This small molecule binds to this protein.
Small molecule (SMILES): O=C([O-])C(=O)[O-]

Binding-site contacts:
Ligand atom C1 contacts residue TYR42 of chain 1.A at 4.3 Å (hydrophobic).
Ligand atom O1 contacts residue PHE206 of chain 1.A at 4.2 Å.
Ligand atom C2 contacts residue SER227 of chain 1.A at 4.2 Å.
Ligand atom O4 contacts residue TYR39 of chain 1.A at 2.7 Å (h-bond).
Ligand atom C2 contacts residue TYR39 of chain 1.A at 3.9 Å (hydrophobic).
Ligand atom C2 contacts residue GLY41 of chain 1.A at 4.0 Å.
Ligand atom O1 contacts residue VAL43 of chain 1.A at 4.0 Å.
Ligand atom O1 contacts residue TYR42 of chain 1.A at 3.7 Å.
Ligand atom O2 contacts residue SER94 of chain 1.A at 2.8 Å (h-bond).
Ligand atom O2 contacts residue ALA96 of chain 1.A at 3.9 Å.
Ligand atom O2 contacts residue TYR42 of chain 1.A at 3.1 Å (h-bond).
Ligand atom O4 contacts residue SER227 of chain 1.A at 3.4 Å (h-bond).
Ligand atom C1 contacts residue SER227 of chain 1.A at 4.3 Å.
Ligand atom O3 contacts residue SER227 of chain 1.A at 3.6 Å.
Ligand atom O3 contacts residue TYR39 of chain 1.A at 4.2 Å.
Ligand atom O3 contacts residue PHE206 of chain 1.A at 3.6 Å.
Ligand atom O4 contacts residue GLY41 of chain 1.A at 4.4 Å.
Ligand atom C1 contacts residue PHE206 of chain 1.A at 3.9 Å (hydrophobic).
Ligand atom O1 contacts residue GLN47 of chain 1.A at 4.4 Å.
Ligand atom C2 contacts residue SER94 of chain 1.A at 3.7 Å.
Ligand atom O4 contacts residue SER94 of chain 1.A at 3.6 Å.
Ligand atom O2 contacts residue GLY41 of chain 1.A at 3.5 Å.
Ligand atom C2 contacts residue TYR42 of chain 1.A at 3.9 Å (hydrophobic).
Ligand atom C2 contacts residue PHE206 of chain 1.A at 4.4 Å (hydrophobic).

Sequence of chain 1.A:
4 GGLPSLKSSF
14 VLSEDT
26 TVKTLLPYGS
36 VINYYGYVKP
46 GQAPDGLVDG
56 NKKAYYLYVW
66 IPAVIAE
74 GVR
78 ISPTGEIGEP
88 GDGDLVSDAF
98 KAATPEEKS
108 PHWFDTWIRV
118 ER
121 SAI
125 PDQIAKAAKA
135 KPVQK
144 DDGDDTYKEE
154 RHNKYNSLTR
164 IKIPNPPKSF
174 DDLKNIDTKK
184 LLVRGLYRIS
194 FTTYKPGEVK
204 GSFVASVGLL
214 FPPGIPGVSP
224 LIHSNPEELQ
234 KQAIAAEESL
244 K